Sequence of chain 1.A:
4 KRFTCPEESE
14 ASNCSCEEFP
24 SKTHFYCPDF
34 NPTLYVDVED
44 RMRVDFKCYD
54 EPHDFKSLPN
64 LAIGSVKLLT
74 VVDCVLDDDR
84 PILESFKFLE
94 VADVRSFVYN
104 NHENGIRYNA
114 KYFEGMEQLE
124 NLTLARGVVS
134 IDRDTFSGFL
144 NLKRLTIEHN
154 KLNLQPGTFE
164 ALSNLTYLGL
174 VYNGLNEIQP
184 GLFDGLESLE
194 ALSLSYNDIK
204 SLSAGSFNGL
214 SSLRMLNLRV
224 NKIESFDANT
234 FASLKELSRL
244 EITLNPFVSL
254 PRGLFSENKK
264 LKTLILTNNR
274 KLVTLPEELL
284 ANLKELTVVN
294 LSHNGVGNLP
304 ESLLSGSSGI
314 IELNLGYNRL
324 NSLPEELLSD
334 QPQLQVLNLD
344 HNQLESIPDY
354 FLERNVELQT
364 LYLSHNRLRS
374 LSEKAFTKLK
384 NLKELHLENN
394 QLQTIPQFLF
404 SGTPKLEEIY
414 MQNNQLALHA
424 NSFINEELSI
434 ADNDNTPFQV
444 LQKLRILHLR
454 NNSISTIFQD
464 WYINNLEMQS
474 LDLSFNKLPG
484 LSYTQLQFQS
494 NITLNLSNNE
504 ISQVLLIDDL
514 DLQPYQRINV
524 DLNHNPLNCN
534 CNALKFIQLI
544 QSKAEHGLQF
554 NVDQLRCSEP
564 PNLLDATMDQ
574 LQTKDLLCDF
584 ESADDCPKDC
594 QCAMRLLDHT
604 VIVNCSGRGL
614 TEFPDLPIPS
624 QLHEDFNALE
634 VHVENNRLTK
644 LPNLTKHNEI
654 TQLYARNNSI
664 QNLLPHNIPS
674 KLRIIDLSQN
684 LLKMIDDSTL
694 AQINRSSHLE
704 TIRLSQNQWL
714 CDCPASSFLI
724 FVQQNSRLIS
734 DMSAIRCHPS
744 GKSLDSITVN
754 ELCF

This protein binds this small molecule.
Small molecule (SMILES): CC(=O)N[C@H]1[C@H](O[C@H]2[C@H](O)[C@@H](NC(C)=O)CO[C@@H]2CO)O[C@H](CO)[C@@H](O[C@@H]2O[C@H](CO)[C@@H](O)[C@H](O)[C@@H]2O)[C@@H]1O

Binding-site contacts:
Ligand atom C8 contacts residue ASN607 of chain 1.A at 4.2 Å.
Ligand atom O5 contacts residue GLU637 of chain 1.A at 4.2 Å.
Ligand atom C5 contacts residue GLU637 of chain 1.A at 3.5 Å.
Ligand atom C6 contacts residue CYS608 of chain 1.A at 3.1 Å (hydrophobic).
Ligand atom O7 contacts residue GLU637 of chain 1.A at 3.6 Å.
Ligand atom C7 contacts residue ASN607 of chain 1.A at 3.8 Å.
Ligand atom C3 contacts residue ASN607 of chain 1.A at 3.8 Å.
Ligand atom O5 contacts residue CYS608 of chain 1.A at 3.8 Å.
Ligand atom O7 contacts residue ASN638 of chain 1.A at 3.6 Å.
Ligand atom C6 contacts residue SER609 of chain 1.A at 3.5 Å.
Ligand atom C2 contacts residue GLU637 of chain 1.A at 3.7 Å.
Ligand atom O6 contacts residue GLU637 of chain 1.A at 3.2 Å.
Ligand atom C3 contacts residue GLU637 of chain 1.A at 3.3 Å.
Ligand atom C7 contacts residue ASN638 of chain 1.A at 4.0 Å.
Ligand atom O3 contacts residue GLU637 of chain 1.A at 4.0 Å.
Ligand atom N2 contacts residue GLU637 of chain 1.A at 3.6 Å.
Ligand atom C6 contacts residue GLU637 of chain 1.A at 4.0 Å.
Ligand atom O5 contacts residue ASN607 of chain 1.A at 2.4 Å (h-bond).
Ligand atom C5 contacts residue CYS608 of chain 1.A at 3.6 Å (hydrophobic).
Ligand atom C1 contacts residue ASN607 of chain 1.A at 1.4 Å.
Ligand atom C2 contacts residue ASN607 of chain 1.A at 2.5 Å.
Ligand atom N2 contacts residue ASN607 of chain 1.A at 2.9 Å (h-bond).
Ligand atom C8 contacts residue SER609 of chain 1.A at 4.2 Å.
Ligand atom O7 contacts residue ILE605 of chain 1.A at 4.5 Å.
Ligand atom O6 contacts residue ASN638 of chain 1.A at 4.3 Å.
Ligand atom O6 contacts residue SER609 of chain 1.A at 3.1 Å.
Ligand atom C8 contacts residue ASN638 of chain 1.A at 3.7 Å.
Ligand atom C4 contacts residue ASN607 of chain 1.A at 4.2 Å.
Ligand atom C4 contacts residue GLU637 of chain 1.A at 3.4 Å.
Ligand atom C5 contacts residue ASN607 of chain 1.A at 3.6 Å.
Ligand atom O4 contacts residue GLU637 of chain 1.A at 2.9 Å (salt-bridge).
Ligand atom C1 contacts residue GLU637 of chain 1.A at 3.8 Å.
Ligand atom O6 contacts residue CYS608 of chain 1.A at 2.3 Å (h-bond).